Sequence of chain 1.C:
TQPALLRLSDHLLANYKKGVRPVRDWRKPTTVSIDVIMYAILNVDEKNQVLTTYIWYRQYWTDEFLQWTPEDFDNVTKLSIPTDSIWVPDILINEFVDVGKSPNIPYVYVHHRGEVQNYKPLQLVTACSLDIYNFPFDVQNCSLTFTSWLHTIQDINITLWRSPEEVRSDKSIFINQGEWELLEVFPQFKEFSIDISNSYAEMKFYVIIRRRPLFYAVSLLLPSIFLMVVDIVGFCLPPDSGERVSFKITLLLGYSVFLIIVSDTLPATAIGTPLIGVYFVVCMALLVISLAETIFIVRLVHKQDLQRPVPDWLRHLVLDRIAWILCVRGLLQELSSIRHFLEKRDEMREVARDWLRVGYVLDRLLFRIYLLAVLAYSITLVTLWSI

Binding-site contacts:
Ligand atom C3 contacts residue ASN141 of chain 1.C at 3.8 Å.
Ligand atom O5 contacts residue TYR206 of chain 1.C at 4.1 Å.
Ligand atom O5 contacts residue ASN141 of chain 1.C at 2.3 Å (h-bond).
Ligand atom C5 contacts residue ASN141 of chain 1.C at 3.6 Å.
Ligand atom C7 contacts residue LYS190 of chain 1.C at 3.3 Å.
Ligand atom N2 contacts residue ASN141 of chain 1.C at 2.9 Å (h-bond).
Ligand atom C8 contacts residue ILE208 of chain 1.C at 3.7 Å (hydrophobic).
Ligand atom O6 contacts residue TYR206 of chain 1.C at 3.4 Å (h-bond).
Ligand atom C5 contacts residue TYR206 of chain 1.C at 3.9 Å (hydrophobic).
Ligand atom C1 contacts residue TYR206 of chain 1.C at 4.1 Å (hydrophobic).
Ligand atom C6 contacts residue TYR206 of chain 1.C at 4.0 Å (hydrophobic).
Ligand atom C4 contacts residue ASN141 of chain 1.C at 4.2 Å.
Ligand atom C8 contacts residue LYS190 of chain 1.C at 3.9 Å.
Ligand atom O7 contacts residue ASN141 of chain 1.C at 4.4 Å.
Ligand atom C7 contacts residue ILE208 of chain 1.C at 4.2 Å (hydrophobic).
Ligand atom O7 contacts residue GLN188 of chain 1.C at 3.5 Å (h-bond).
Ligand atom O6 contacts residue PHE186 of chain 1.C at 3.7 Å.
Ligand atom N2 contacts residue LYS190 of chain 1.C at 4.5 Å.
Ligand atom N2 contacts residue ILE208 of chain 1.C at 3.8 Å.
Ligand atom C1 contacts residue ASN141 of chain 1.C at 1.4 Å.
Ligand atom O4 contacts residue TYR206 of chain 1.C at 4.4 Å.
Ligand atom C7 contacts residue ASN141 of chain 1.C at 3.9 Å.
Ligand atom C2 contacts residue ASN141 of chain 1.C at 2.5 Å.
Ligand atom O7 contacts residue LYS190 of chain 1.C at 2.2 Å (salt-bridge).

The protein below binds the small molecule below.
Small molecule (SMILES): CC(=O)N[C@H]1[C@H](O[C@H]2[C@H](O)[C@@H](NC(C)=O)CO[C@@H]2CO)O[C@H](CO)[C@@H](O)[C@@H]1O